Binding-site contacts:
Ligand atom C3 contacts residue ASN265 of chain 1.E at 3.8 Å.
Ligand atom C1 contacts residue ARG412 of chain 1.E at 4.5 Å.
Ligand atom O7 contacts residue ASN265 of chain 1.E at 2.8 Å (h-bond).
Ligand atom C7 contacts residue ASN265 of chain 1.E at 3.1 Å.
Ligand atom O5 contacts residue ASN265 of chain 1.E at 2.3 Å (h-bond).
Ligand atom C8 contacts residue VAL302 of chain 1.E at 4.2 Å (hydrophobic).
Ligand atom O6 contacts residue VAL414 of chain 1.E at 4.2 Å.
Ligand atom C8 contacts residue SER381 of chain 1.E at 3.9 Å.
Ligand atom O6 contacts residue ARG412 of chain 1.E at 3.9 Å.
Ligand atom C1 contacts residue GLN263 of chain 1.E at 3.8 Å.
Ligand atom O5 contacts residue GLN263 of chain 1.E at 4.5 Å.
Ligand atom O5 contacts residue ARG412 of chain 1.E at 3.8 Å.
Ligand atom C2 contacts residue GLN263 of chain 1.E at 4.0 Å.
Ligand atom C5 contacts residue ASN265 of chain 1.E at 3.6 Å.
Ligand atom C3 contacts residue GLN263 of chain 1.E at 3.7 Å.
Ligand atom C8 contacts residue SER303 of chain 1.E at 3.9 Å.
Ligand atom O5 contacts residue VAL414 of chain 1.E at 4.4 Å.
Ligand atom C4 contacts residue ASN265 of chain 1.E at 4.2 Å.
Ligand atom C2 contacts residue ASN265 of chain 1.E at 2.4 Å.
Ligand atom O7 contacts residue NAG1 of chain 1.RA at 3.7 Å.
Ligand atom C8 contacts residue ASN301 of chain 1.E at 4.0 Å.
Ligand atom C8 contacts residue ASN265 of chain 1.E at 4.3 Å.
Ligand atom C4 contacts residue GLN263 of chain 1.E at 4.4 Å.
Ligand atom C7 contacts residue ASN301 of chain 1.E at 4.5 Å.
Ligand atom C1 contacts residue ASN265 of chain 1.E at 1.4 Å.
Ligand atom C5 contacts residue GLN263 of chain 1.E at 4.2 Å.
Ligand atom N2 contacts residue GLN263 of chain 1.E at 4.0 Å.
Ligand atom N2 contacts residue ASN265 of chain 1.E at 2.9 Å (h-bond).
Ligand atom O7 contacts residue ASN301 of chain 1.E at 3.9 Å.

Sequence of chain 1.E:
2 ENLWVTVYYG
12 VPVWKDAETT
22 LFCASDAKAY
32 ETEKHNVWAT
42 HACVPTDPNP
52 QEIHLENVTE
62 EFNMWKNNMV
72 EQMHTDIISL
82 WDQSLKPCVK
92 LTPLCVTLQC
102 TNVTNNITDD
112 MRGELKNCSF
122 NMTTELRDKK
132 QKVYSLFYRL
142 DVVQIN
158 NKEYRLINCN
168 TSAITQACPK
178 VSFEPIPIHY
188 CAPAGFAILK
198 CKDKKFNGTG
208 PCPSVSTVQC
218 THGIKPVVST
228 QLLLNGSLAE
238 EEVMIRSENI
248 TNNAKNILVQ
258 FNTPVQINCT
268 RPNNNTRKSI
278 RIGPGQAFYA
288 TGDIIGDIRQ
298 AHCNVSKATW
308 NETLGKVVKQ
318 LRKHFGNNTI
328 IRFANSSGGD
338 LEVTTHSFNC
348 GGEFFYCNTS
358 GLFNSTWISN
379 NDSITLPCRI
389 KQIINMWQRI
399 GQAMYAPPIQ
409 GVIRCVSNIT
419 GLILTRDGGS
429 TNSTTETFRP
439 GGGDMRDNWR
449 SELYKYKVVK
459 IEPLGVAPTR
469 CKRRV

The small molecule below binds the protein below.
Small molecule (SMILES): CC(=O)N[C@H]1[C@H](O[C@H]2[C@H](O)[C@@H](NC(C)=O)CO[C@@H]2CO)O[C@H](CO)[C@@H](O)[C@@H]1O